Binding-site contacts:
Ligand atom C1 contacts residue ASN301 of chain 1.A at 1.4 Å.
Ligand atom N2 contacts residue ASN301 of chain 1.A at 2.9 Å (h-bond).
Ligand atom O5 contacts residue ASN301 of chain 1.A at 2.3 Å (h-bond).
Ligand atom C3 contacts residue ASN301 of chain 1.A at 3.8 Å.
Ligand atom C4 contacts residue ASN301 of chain 1.A at 4.2 Å.
Ligand atom C5 contacts residue ASN301 of chain 1.A at 3.6 Å.
Ligand atom C7 contacts residue ASN301 of chain 1.A at 4.0 Å.
Ligand atom C2 contacts residue ASN301 of chain 1.A at 2.5 Å.

A small-molecule ligand and the protein it binds are described below.
Small molecule (SMILES): CC(=O)N[C@H]1[C@H](O[C@H]2[C@H](O)[C@@H](NC(C)=O)CO[C@@H]2CO)O[C@H](CO)[C@@H](O[C@@H]2O[C@H](CO)[C@@H](O)[C@H](O)[C@@H]2O)[C@@H]1O

Sequence of chain 1.A:
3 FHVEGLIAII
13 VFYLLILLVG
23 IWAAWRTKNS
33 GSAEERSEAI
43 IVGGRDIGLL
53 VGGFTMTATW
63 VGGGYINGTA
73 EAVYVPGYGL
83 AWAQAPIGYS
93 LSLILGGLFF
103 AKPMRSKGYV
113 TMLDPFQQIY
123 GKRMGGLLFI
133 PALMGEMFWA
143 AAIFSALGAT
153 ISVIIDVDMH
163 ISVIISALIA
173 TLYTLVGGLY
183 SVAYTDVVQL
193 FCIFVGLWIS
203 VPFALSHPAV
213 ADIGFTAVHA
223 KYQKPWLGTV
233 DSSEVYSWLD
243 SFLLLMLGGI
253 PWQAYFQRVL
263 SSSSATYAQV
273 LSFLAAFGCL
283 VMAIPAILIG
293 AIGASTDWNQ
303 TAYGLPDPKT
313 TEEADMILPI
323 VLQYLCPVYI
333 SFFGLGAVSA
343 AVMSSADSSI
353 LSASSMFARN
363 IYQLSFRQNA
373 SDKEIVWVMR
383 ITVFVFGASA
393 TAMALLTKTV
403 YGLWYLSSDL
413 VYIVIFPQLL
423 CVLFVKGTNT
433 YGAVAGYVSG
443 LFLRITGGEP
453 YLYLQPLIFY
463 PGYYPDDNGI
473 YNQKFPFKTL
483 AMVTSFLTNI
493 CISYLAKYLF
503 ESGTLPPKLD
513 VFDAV